A protein and the small-molecule ligand that binds it are described below.
Small molecule (SMILES): CC(=O)N[C@@H]1[C@@H](O)[C@H](O)[C@@H](CO)O[C@H]1O

Sequence of chain 1.C:
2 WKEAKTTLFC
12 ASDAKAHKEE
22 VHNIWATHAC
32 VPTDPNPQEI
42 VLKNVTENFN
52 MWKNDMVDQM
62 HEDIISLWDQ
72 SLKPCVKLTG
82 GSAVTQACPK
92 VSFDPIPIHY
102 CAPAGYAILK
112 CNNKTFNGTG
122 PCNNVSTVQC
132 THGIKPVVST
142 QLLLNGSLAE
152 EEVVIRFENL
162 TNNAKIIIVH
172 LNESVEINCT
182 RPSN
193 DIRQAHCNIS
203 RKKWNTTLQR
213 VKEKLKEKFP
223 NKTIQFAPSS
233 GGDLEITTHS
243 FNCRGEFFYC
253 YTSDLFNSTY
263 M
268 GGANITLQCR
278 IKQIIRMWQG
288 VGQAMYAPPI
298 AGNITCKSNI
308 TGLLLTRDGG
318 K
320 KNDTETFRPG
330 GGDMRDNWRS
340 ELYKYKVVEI

Binding-site contacts:
Ligand atom C8 contacts residue ASN179 of chain 1.C at 4.3 Å.
Ligand atom C5 contacts residue ASN179 of chain 1.C at 3.7 Å.
Ligand atom C7 contacts residue ASN271 of chain 1.C at 4.3 Å.
Ligand atom C8 contacts residue SER202 of chain 1.C at 3.9 Å.
Ligand atom O5 contacts residue LYS304 of chain 1.C at 3.5 Å.
Ligand atom C3 contacts residue GLU177 of chain 1.C at 4.1 Å.
Ligand atom N2 contacts residue ASN179 of chain 1.C at 2.9 Å (h-bond).
Ligand atom C2 contacts residue GLU177 of chain 1.C at 4.5 Å.
Ligand atom O7 contacts residue ASN200 of chain 1.C at 3.9 Å.
Ligand atom C3 contacts residue ASN179 of chain 1.C at 3.8 Å.
Ligand atom C2 contacts residue ASN179 of chain 1.C at 2.5 Å.
Ligand atom C7 contacts residue ASN200 of chain 1.C at 4.2 Å.
Ligand atom O5 contacts residue ASN179 of chain 1.C at 2.4 Å (h-bond).
Ligand atom C8 contacts residue ASN200 of chain 1.C at 3.5 Å.
Ligand atom O6 contacts residue LYS304 of chain 1.C at 2.7 Å (salt-bridge).
Ligand atom C4 contacts residue ASN179 of chain 1.C at 4.2 Å.
Ligand atom C7 contacts residue ASN179 of chain 1.C at 3.0 Å.
Ligand atom C6 contacts residue LYS304 of chain 1.C at 3.9 Å.
Ligand atom O7 contacts residue ASN179 of chain 1.C at 2.8 Å (h-bond).
Ligand atom C1 contacts residue GLU177 of chain 1.C at 4.4 Å.
Ligand atom C1 contacts residue ASN179 of chain 1.C at 1.4 Å.
Ligand atom C8 contacts residue ILE201 of chain 1.C at 3.8 Å (hydrophobic).
Ligand atom N2 contacts residue GLU177 of chain 1.C at 4.2 Å.
Ligand atom C5 contacts residue LYS304 of chain 1.C at 4.3 Å.
Ligand atom C8 contacts residue ASN271 of chain 1.C at 3.5 Å.
Ligand atom C1 contacts residue LYS304 of chain 1.C at 4.5 Å.